Binding-site contacts:
Ligand atom O7 contacts residue ASN94 of chain 1.B at 3.2 Å (h-bond).
Ligand atom N2 contacts residue ASN94 of chain 1.B at 2.9 Å (h-bond).
Ligand atom C3 contacts residue ASN94 of chain 1.B at 3.8 Å.
Ligand atom C4 contacts residue ASN94 of chain 1.B at 4.3 Å.
Ligand atom C5 contacts residue ASN94 of chain 1.B at 3.7 Å.
Ligand atom O5 contacts residue ASN94 of chain 1.B at 2.4 Å (h-bond).
Ligand atom C1 contacts residue ASN94 of chain 1.B at 1.4 Å.
Ligand atom C8 contacts residue ASN94 of chain 1.B at 4.0 Å.
Ligand atom C2 contacts residue ASN94 of chain 1.B at 2.5 Å.
Ligand atom C7 contacts residue ASN94 of chain 1.B at 3.2 Å.

Sequence of chain 1.B:
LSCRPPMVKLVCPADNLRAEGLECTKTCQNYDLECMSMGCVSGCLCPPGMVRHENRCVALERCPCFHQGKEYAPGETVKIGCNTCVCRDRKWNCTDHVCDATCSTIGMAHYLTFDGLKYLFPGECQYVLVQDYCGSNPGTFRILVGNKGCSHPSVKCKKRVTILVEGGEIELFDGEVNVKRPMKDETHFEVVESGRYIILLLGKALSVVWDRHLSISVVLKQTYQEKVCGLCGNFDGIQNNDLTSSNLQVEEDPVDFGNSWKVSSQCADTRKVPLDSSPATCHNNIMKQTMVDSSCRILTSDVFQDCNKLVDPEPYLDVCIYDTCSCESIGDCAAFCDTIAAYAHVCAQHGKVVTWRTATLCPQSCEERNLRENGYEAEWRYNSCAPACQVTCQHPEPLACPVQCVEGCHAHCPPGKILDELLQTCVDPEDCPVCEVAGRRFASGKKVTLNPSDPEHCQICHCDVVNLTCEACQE

The small molecule below binds the protein below.
Small molecule (SMILES): CC(=O)N[C@@H]1[C@@H](O)[C@H](O)[C@@H](CO)O[C@H]1O